Sequence of chain 1.A:
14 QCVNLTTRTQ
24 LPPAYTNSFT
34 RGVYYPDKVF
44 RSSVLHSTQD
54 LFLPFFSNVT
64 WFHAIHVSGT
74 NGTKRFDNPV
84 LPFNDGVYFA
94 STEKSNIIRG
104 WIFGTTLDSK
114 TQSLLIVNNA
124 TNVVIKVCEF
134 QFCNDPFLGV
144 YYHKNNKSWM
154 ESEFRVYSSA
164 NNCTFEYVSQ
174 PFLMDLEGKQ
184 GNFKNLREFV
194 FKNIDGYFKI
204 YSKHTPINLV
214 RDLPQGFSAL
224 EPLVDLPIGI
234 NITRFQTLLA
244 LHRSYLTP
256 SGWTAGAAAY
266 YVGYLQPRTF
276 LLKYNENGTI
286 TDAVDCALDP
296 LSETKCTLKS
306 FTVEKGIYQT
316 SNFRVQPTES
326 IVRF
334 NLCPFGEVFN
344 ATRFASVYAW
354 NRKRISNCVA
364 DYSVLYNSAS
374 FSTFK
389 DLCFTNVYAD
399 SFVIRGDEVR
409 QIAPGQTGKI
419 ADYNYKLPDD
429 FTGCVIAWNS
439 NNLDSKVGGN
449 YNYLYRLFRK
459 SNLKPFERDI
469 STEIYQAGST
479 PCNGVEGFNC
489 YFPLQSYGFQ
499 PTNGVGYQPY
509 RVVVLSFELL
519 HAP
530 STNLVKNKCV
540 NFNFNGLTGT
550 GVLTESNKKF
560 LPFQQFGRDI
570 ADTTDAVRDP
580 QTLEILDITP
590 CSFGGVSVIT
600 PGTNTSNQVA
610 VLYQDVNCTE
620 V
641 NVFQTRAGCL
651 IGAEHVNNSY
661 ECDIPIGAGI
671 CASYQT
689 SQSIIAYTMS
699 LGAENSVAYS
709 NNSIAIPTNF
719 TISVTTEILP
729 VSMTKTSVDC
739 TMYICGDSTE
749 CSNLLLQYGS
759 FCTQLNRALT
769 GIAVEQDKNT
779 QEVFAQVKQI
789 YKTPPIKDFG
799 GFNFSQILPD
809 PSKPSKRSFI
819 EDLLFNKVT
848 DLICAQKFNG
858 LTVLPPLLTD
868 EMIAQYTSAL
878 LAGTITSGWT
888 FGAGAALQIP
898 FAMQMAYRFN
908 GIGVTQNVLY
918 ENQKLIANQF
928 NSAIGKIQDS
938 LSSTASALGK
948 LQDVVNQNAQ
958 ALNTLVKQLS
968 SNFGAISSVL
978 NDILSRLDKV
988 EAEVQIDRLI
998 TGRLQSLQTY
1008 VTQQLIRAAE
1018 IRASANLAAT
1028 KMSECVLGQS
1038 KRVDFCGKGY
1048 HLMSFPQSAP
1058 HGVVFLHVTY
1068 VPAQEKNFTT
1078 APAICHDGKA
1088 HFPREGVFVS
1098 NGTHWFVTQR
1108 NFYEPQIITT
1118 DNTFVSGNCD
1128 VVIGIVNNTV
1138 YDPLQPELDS

Binding-site contacts:
Ligand atom C2 contacts residue ASN616 of chain 1.A at 2.4 Å.
Ligand atom C7 contacts residue ASN616 of chain 1.A at 2.9 Å.
Ligand atom C5 contacts residue ASN616 of chain 1.A at 3.6 Å.
Ligand atom O7 contacts residue ASN616 of chain 1.A at 2.7 Å (h-bond).
Ligand atom C3 contacts residue ASN616 of chain 1.A at 3.8 Å.
Ligand atom C4 contacts residue ASN616 of chain 1.A at 4.2 Å.
Ligand atom C8 contacts residue ASN616 of chain 1.A at 4.2 Å.
Ligand atom O5 contacts residue ASN616 of chain 1.A at 2.4 Å (h-bond).
Ligand atom N2 contacts residue ASN616 of chain 1.A at 2.8 Å (h-bond).
Ligand atom C1 contacts residue ASN616 of chain 1.A at 1.4 Å.

The small molecule below binds the protein below.
Small molecule (SMILES): CC(=O)N[C@@H]1[C@@H](O)[C@H](O)[C@@H](CO)O[C@H]1O